The small molecule below binds the protein below.
Small molecule (SMILES): CC(=O)N[C@@H]1[C@@H](O)[C@H](O)[C@@H](CO)O[C@H]1O

Binding-site contacts:
Ligand atom C2 contacts residue ASN331 of chain 1.A at 2.5 Å.
Ligand atom N2 contacts residue ASN331 of chain 1.A at 2.9 Å (h-bond).
Ligand atom C5 contacts residue ASN331 of chain 1.A at 3.9 Å.
Ligand atom C4 contacts residue ASN331 of chain 1.A at 4.4 Å.
Ligand atom C6 contacts residue GLN580 of chain 1.A at 3.6 Å.
Ligand atom C7 contacts residue ASN331 of chain 1.A at 3.5 Å.
Ligand atom C8 contacts residue ASN331 of chain 1.A at 3.5 Å.
Ligand atom O4 contacts residue GLN580 of chain 1.A at 3.9 Å.
Ligand atom C3 contacts residue ASN331 of chain 1.A at 3.9 Å.
Ligand atom O5 contacts residue GLN580 of chain 1.A at 4.4 Å.
Ligand atom C1 contacts residue ASN331 of chain 1.A at 1.5 Å.
Ligand atom O5 contacts residue ASN331 of chain 1.A at 2.5 Å (h-bond).
Ligand atom C5 contacts residue GLN580 of chain 1.A at 4.0 Å.
Ligand atom C8 contacts residue GLN580 of chain 1.A at 4.3 Å.
Ligand atom C6 contacts residue ASN331 of chain 1.A at 4.4 Å.
Ligand atom C4 contacts residue GLN580 of chain 1.A at 3.5 Å.

Sequence of chain 1.A:
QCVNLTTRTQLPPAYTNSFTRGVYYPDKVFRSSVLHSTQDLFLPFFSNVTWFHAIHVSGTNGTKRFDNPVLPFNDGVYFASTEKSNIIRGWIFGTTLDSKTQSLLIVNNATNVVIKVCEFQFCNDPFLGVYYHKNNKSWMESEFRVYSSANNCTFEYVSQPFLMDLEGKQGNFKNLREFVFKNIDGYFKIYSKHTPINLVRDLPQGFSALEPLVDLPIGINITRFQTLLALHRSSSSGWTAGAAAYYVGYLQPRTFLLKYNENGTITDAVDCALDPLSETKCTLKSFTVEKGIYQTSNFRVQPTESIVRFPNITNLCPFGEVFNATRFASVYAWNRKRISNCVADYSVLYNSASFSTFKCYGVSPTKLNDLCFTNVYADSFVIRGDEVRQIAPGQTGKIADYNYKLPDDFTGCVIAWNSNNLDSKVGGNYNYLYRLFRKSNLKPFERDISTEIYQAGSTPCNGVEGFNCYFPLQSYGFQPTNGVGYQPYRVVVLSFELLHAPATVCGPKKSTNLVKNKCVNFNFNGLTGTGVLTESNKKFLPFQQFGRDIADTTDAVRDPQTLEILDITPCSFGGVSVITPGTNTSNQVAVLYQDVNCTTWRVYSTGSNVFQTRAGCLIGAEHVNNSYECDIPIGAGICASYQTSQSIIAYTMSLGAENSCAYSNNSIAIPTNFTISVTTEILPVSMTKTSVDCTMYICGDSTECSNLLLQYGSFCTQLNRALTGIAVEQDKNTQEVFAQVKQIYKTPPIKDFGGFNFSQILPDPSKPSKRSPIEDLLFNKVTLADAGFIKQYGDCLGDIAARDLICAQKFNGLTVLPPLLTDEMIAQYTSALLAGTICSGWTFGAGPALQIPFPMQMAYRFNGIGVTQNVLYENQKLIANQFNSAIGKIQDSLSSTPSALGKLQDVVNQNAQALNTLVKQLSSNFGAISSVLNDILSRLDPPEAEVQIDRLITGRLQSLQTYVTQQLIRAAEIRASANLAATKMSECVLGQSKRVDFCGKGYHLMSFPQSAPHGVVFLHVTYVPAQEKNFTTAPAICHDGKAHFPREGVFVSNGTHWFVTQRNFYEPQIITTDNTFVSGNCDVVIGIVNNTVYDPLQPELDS